Sequence of chain 6.A:
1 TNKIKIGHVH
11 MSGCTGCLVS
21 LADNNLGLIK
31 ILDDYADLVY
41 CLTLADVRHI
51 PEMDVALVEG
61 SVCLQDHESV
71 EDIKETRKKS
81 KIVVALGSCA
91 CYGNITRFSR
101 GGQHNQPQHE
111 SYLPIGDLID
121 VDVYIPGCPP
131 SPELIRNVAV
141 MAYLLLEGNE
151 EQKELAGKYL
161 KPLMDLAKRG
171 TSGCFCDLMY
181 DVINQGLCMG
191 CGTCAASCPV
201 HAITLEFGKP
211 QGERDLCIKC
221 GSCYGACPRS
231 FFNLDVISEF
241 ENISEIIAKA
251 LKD

The protein below binds the small molecule below.
Small molecule (SMILES): C[C@@H](O)[C@@H](C)O

Sequence of chain 6.C:
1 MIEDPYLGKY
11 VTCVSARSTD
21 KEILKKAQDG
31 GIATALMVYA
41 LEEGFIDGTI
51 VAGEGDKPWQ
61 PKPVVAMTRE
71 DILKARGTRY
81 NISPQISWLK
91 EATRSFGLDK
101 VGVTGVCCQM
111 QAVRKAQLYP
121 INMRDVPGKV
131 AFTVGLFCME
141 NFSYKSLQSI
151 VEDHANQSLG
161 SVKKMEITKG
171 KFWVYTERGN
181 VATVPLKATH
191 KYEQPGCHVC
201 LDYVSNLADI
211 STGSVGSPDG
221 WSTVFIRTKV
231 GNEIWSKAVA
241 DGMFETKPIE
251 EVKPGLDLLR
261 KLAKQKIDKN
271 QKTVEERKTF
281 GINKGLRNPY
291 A

Binding-site contacts:
Ligand atom C1 contacts residue SER244 of chain 6.A at 4.1 Å.
Ligand atom O6 contacts residue GLN117 of chain 6.C at 4.5 Å.
Ligand atom O5 contacts residue ARG136 of chain 6.A at 2.6 Å (salt-bridge).
Ligand atom O5 contacts residue GLN117 of chain 6.C at 4.2 Å.
Ligand atom C1 contacts residue ARG136 of chain 6.A at 3.7 Å.
Ligand atom C1 contacts residue ILE247 of chain 6.A at 4.2 Å (hydrophobic).
Ligand atom C4 contacts residue ARG136 of chain 6.A at 4.4 Å.
Ligand atom C4 contacts residue SER244 of chain 6.A at 4.5 Å.
Ligand atom O5 contacts residue PRO127 of chain 6.C at 3.6 Å.
Ligand atom C3 contacts residue ARG136 of chain 6.A at 4.4 Å.
Ligand atom C1 contacts residue ASN137 of chain 6.A at 4.0 Å.
Ligand atom O6 contacts residue PRO127 of chain 6.C at 4.1 Å.
Ligand atom C2 contacts residue GLN117 of chain 6.C at 4.3 Å.
Ligand atom C3 contacts residue SER244 of chain 6.A at 3.7 Å.
Ligand atom C1 contacts residue LEU118 of chain 6.C at 4.2 Å (hydrophobic).
Ligand atom C2 contacts residue ARG136 of chain 6.A at 3.0 Å.
Ligand atom C2 contacts residue SER244 of chain 6.A at 4.5 Å.
Ligand atom C1 contacts residue GLN117 of chain 6.C at 3.3 Å.
Ligand atom O6 contacts residue SER244 of chain 6.A at 3.6 Å.